A protein and the small-molecule ligand that binds it are described below.
Small molecule (SMILES): CC(C)(C)c1cccc(CN[C@H]2CS(=O)(=O)C[C@@H](Cc3ccc4[nH]cc(CC(F)F)c4c3)[C@@H]2O)c1

Binding-site contacts:
Ligand atom C22 contacts residue ASP48 of chain 1.B at 3.3 Å.
Ligand atom C9 contacts residue PHE124 of chain 1.B at 3.6 Å (hydrophobic).
Ligand atom C60 contacts residue VAL85 of chain 1.B at 3.6 Å (hydrophobic).
Ligand atom N11 contacts residue PHE124 of chain 1.B at 2.9 Å (h-bond).
Ligand atom C27 contacts residue ASP48 of chain 1.B at 3.5 Å.
Ligand atom N40 contacts residue GLY50 of chain 1.B at 2.9 Å (h-bond).
Ligand atom C35 contacts residue THR247 of chain 1.B at 3.4 Å.
Ligand atom O38 contacts residue TYR87 of chain 1.B at 3.4 Å.
Ligand atom C15 contacts residue LEU46 of chain 1.B at 3.5 Å (hydrophobic).
Ligand atom C31 contacts residue THR247 of chain 1.B at 3.0 Å.
Ligand atom C46 contacts residue TYR214 of chain 1.B at 3.7 Å (hydrophobic).
Ligand atom O68 contacts residue TYR87 of chain 1.B at 3.6 Å.
Ligand atom C27 contacts residue ASP244 of chain 1.B at 3.6 Å.
Ligand atom C46 contacts residue GLY50 of chain 1.B at 3.5 Å.
Ligand atom F4 contacts residue GLY27 of chain 1.B at 3.4 Å.
Ligand atom C51 contacts residue THR88 of chain 1.B at 3.6 Å.
Ligand atom O68 contacts residue ASP48 of chain 1.B at 2.6 Å (salt-bridge).
Ligand atom F1 contacts residue GLY246 of chain 1.B at 3.0 Å.
Ligand atom C31 contacts residue ASP244 of chain 1.B at 3.3 Å.
Ligand atom O38 contacts residue THR88 of chain 1.B at 2.9 Å (h-bond).
Ligand atom O39 contacts residue THR247 of chain 1.B at 3.4 Å (h-bond).
Ligand atom F1 contacts residue GLY29 of chain 1.B at 3.4 Å.
Ligand atom C56 contacts residue PRO86 of chain 1.B at 3.6 Å (hydrophobic).
Ligand atom O68 contacts residue SER51 of chain 1.B at 3.5 Å.
Ligand atom C9 contacts residue TRP131 of chain 1.B at 3.5 Å (hydrophobic).
Ligand atom O39 contacts residue ARG251 of chain 1.B at 2.8 Å (salt-bridge).
Ligand atom S34 contacts residue THR247 of chain 1.B at 3.5 Å (h-bond).
Ligand atom N40 contacts residue ASP244 of chain 1.B at 2.7 Å (salt-bridge).
Ligand atom O68 contacts residue GLY50 of chain 1.B at 3.3 Å (h-bond).
Ligand atom C2 contacts residue GLY246 of chain 1.B at 3.3 Å.
Ligand atom C9 contacts residue ILE126 of chain 1.B at 3.5 Å (hydrophobic).
Ligand atom C15 contacts residue GLY246 of chain 1.B at 3.4 Å.
Ligand atom C29 contacts residue ASP244 of chain 1.B at 3.2 Å.
Ligand atom C42 contacts residue GLY50 of chain 1.B at 3.4 Å.
Ligand atom C42 contacts residue ASP244 of chain 1.B at 3.4 Å.
Ligand atom C49 contacts residue PRO86 of chain 1.B at 3.3 Å (hydrophobic).
Ligand atom C53 contacts residue THR88 of chain 1.B at 3.2 Å.
Ligand atom O38 contacts residue GLN89 of chain 1.B at 3.6 Å.
Ligand atom C20 contacts residue PHE124 of chain 1.B at 3.6 Å (hydrophobic).
Ligand atom F1 contacts residue THR248 of chain 1.B at 3.3 Å.

Sequence of chain 1.B:
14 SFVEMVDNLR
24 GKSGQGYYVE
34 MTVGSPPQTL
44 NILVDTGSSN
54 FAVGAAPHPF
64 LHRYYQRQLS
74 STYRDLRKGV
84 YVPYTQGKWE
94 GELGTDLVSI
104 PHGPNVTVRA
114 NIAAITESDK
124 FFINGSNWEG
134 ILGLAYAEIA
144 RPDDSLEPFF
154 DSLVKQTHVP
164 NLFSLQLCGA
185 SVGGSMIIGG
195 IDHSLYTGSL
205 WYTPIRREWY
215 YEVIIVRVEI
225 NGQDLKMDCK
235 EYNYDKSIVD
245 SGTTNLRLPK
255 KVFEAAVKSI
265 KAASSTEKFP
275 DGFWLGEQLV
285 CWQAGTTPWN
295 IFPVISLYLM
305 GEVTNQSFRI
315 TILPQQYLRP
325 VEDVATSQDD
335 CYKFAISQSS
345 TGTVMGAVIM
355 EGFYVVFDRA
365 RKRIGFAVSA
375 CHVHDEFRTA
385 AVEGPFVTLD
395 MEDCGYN